This protein binds this small molecule.
Small molecule (SMILES): Cc1cccc(Cl)c1NC(=O)c1cnc(Nc2cccc(C(=O)NCC(C)(C)CN)c2)s1

Sequence of chain 1.A:
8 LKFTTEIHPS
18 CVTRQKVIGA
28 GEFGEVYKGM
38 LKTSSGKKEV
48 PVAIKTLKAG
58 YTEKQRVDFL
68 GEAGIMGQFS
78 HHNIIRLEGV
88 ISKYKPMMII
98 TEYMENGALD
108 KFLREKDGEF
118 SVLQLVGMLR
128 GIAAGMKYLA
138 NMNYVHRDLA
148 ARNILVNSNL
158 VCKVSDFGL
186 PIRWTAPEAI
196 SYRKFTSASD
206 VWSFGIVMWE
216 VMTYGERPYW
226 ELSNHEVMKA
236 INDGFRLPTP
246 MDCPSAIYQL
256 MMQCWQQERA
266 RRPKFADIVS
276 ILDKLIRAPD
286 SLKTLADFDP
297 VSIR

Binding-site contacts:
Ligand atom NAD contacts residue ILE82 of chain 1.A at 3.7 Å.
Ligand atom CBF contacts residue THR98 of chain 1.A at 3.8 Å.
Ligand atom CBF contacts residue ILE96 of chain 1.A at 3.7 Å (hydrophobic).
Ligand atom CAK contacts residue MET101 of chain 1.A at 3.4 Å (hydrophobic).
Ligand atom CAL contacts residue GLY104 of chain 1.A at 3.5 Å.
Ligand atom OAX contacts residue TYR100 of chain 1.A at 2.7 Å (h-bond).
Ligand atom CAF contacts residue ALA50 of chain 1.A at 3.4 Å (hydrophobic).
Ligand atom NAH contacts residue MET101 of chain 1.A at 3.2 Å (h-bond).
Ligand atom CL1 contacts residue ILE51 of chain 1.A at 3.8 Å.
Ligand atom CAE contacts residue ALA50 of chain 1.A at 3.8 Å (hydrophobic).
Ligand atom CAY contacts residue MET101 of chain 1.A at 3.4 Å (hydrophobic).
Ligand atom CAP contacts residue TYR100 of chain 1.A at 3.8 Å (hydrophobic).
Ligand atom CBD contacts residue GLU69 of chain 1.A at 3.5 Å.
Ligand atom CL1 contacts residue THR98 of chain 1.A at 3.6 Å.
Ligand atom CAY contacts residue GLY104 of chain 1.A at 3.8 Å.
Ligand atom NAH contacts residue LEU152 of chain 1.A at 3.8 Å.
Ligand atom CL1 contacts residue ALA50 of chain 1.A at 3.4 Å.
Ligand atom CAG contacts residue GLU99 of chain 1.A at 3.6 Å.
Ligand atom NAD contacts residue THR98 of chain 1.A at 3.0 Å (h-bond).
Ligand atom NAJ contacts residue TYR100 of chain 1.A at 3.7 Å.
Ligand atom CBD contacts residue MET73 of chain 1.A at 3.9 Å (hydrophobic).
Ligand atom CAB contacts residue THR98 of chain 1.A at 3.4 Å.
Ligand atom CAY contacts residue TYR100 of chain 1.A at 3.7 Å (hydrophobic).
Ligand atom NAH contacts residue ALA50 of chain 1.A at 3.8 Å.
Ligand atom CAG contacts residue LEU152 of chain 1.A at 3.5 Å (hydrophobic).
Ligand atom CL1 contacts residue LYS52 of chain 1.A at 3.5 Å.
Ligand atom CAF contacts residue LEU152 of chain 1.A at 3.6 Å (hydrophobic).
Ligand atom CAG contacts residue THR98 of chain 1.A at 3.8 Å.
Ligand atom CAI contacts residue MET101 of chain 1.A at 3.8 Å (hydrophobic).
Ligand atom CBC contacts residue SER162 of chain 1.A at 3.2 Å.
Ligand atom CBF contacts residue LYS52 of chain 1.A at 3.8 Å.
Ligand atom CL1 contacts residue ILE96 of chain 1.A at 3.5 Å.
Ligand atom CBC contacts residue ILE82 of chain 1.A at 3.7 Å (hydrophobic).
Ligand atom CAG contacts residue ALA50 of chain 1.A at 3.3 Å (hydrophobic).
Ligand atom OAX contacts residue LYS23 of chain 1.A at 3.8 Å.
Ligand atom CAM contacts residue GLY104 of chain 1.A at 3.7 Å.
Ligand atom NAJ contacts residue MET101 of chain 1.A at 2.8 Å (h-bond).
Ligand atom CBE contacts residue GLU69 of chain 1.A at 3.9 Å.
Ligand atom CAC contacts residue THR98 of chain 1.A at 3.5 Å.
Ligand atom CAK contacts residue GLY104 of chain 1.A at 3.5 Å.